Sequence of chain 1.A:
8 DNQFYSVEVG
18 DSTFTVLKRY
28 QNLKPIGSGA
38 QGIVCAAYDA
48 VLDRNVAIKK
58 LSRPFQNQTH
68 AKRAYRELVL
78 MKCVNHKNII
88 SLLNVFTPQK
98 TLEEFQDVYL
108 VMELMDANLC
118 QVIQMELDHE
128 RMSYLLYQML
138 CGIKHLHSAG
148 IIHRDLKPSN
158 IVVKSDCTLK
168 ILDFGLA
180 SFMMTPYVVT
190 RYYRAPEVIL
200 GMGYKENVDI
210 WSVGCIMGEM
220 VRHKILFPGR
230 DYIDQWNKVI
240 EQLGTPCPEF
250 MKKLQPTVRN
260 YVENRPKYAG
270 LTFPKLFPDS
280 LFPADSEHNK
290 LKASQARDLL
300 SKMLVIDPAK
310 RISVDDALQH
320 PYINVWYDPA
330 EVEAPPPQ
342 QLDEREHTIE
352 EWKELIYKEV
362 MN

Binding-site contacts:
Ligand atom C4 contacts residue VAL159 of chain 1.A at 3.8 Å (hydrophobic).
Ligand atom C5 contacts residue ILE33 of chain 1.A at 3.6 Å (hydrophobic).
Ligand atom C21 contacts residue MET112 of chain 1.A at 3.9 Å (hydrophobic).
Ligand atom C4 contacts residue ILE33 of chain 1.A at 4.2 Å (hydrophobic).
Ligand atom C14 contacts residue MET109 of chain 1.A at 3.7 Å (hydrophobic).
Ligand atom C11 contacts residue ALA54 of chain 1.A at 4.1 Å (hydrophobic).
Ligand atom C13 contacts residue LEU169 of chain 1.A at 3.9 Å (hydrophobic).
Ligand atom C6 contacts residue ALA114 of chain 1.A at 3.9 Å (hydrophobic).
Ligand atom N23 contacts residue MET112 of chain 1.A at 2.7 Å (h-bond).
Ligand atom C11 contacts residue VAL159 of chain 1.A at 4.2 Å (hydrophobic).
Ligand atom C6 contacts residue GLN118 of chain 1.A at 4.1 Å.
Ligand atom C2 contacts residue ASP113 of chain 1.A at 4.1 Å.
Ligand atom C13 contacts residue MET109 of chain 1.A at 3.8 Å (hydrophobic).
Ligand atom N24 contacts residue GLU110 of chain 1.A at 2.7 Å (salt-bridge).
Ligand atom C2 contacts residue ALA114 of chain 1.A at 3.9 Å (hydrophobic).
Ligand atom C3 contacts residue VAL159 of chain 1.A at 3.9 Å (hydrophobic).
Ligand atom N23 contacts residue GLU110 of chain 1.A at 3.6 Å (salt-bridge).
Ligand atom N24 contacts residue LEU111 of chain 1.A at 3.8 Å.
Ligand atom C13 contacts residue ALA54 of chain 1.A at 3.8 Å (hydrophobic).
Ligand atom C12 contacts residue ALA54 of chain 1.A at 3.5 Å (hydrophobic).
Ligand atom N23 contacts residue LEU111 of chain 1.A at 3.6 Å.
Ligand atom N24 contacts residue MET112 of chain 1.A at 3.5 Å (h-bond).
Ligand atom C21 contacts residue VAL159 of chain 1.A at 4.1 Å (hydrophobic).
Ligand atom C1 contacts residue ASP113 of chain 1.A at 3.6 Å.
Ligand atom C16 contacts residue VAL41 of chain 1.A at 4.1 Å (hydrophobic).
Ligand atom C1 contacts residue ALA114 of chain 1.A at 3.4 Å (hydrophobic).
Ligand atom N23 contacts residue ALA54 of chain 1.A at 3.9 Å.
Ligand atom C13 contacts residue GLU110 of chain 1.A at 4.2 Å.
Ligand atom C2 contacts residue MET112 of chain 1.A at 3.3 Å (hydrophobic).
Ligand atom C15 contacts residue LEU169 of chain 1.A at 3.8 Å (hydrophobic).
Ligand atom C12 contacts residue GLU110 of chain 1.A at 3.7 Å.
Ligand atom C1 contacts residue ASN115 of chain 1.A at 4.1 Å.
Ligand atom C6 contacts residue ASN115 of chain 1.A at 3.9 Å.
Ligand atom C20 contacts residue VAL159 of chain 1.A at 4.0 Å (hydrophobic).
Ligand atom N24 contacts residue ALA54 of chain 1.A at 3.2 Å.
Ligand atom C15 contacts residue VAL41 of chain 1.A at 4.1 Å (hydrophobic).
Ligand atom C6 contacts residue ILE33 of chain 1.A at 3.6 Å (hydrophobic).
Ligand atom C3 contacts residue ILE33 of chain 1.A at 4.0 Å (hydrophobic).
Ligand atom C1 contacts residue MET112 of chain 1.A at 4.0 Å (hydrophobic).
Ligand atom C14 contacts residue LEU169 of chain 1.A at 3.6 Å (hydrophobic).

This protein binds this small molecule.
Small molecule (SMILES): O=C1c2ccccc2-c2n[nH]c3cccc1c23